Binding-site contacts:
Ligand atom O3 contacts residue PHE101 of chain 1.A at 3.0 Å (h-bond).
Ligand atom C20 contacts residue VAL99 of chain 1.A at 3.4 Å (hydrophobic).
Ligand atom C14 contacts residue PRO45 of chain 1.B at 3.4 Å (hydrophobic).
Ligand atom C11 contacts residue TYR37 of chain 1.A at 3.6 Å (hydrophobic).
Ligand atom C contacts residue THR47 of chain 1.B at 3.8 Å.
Ligand atom C12 contacts residue PRO45 of chain 1.B at 3.7 Å (hydrophobic).
Ligand atom C7 contacts residue TYR37 of chain 1.B at 3.8 Å (hydrophobic).
Ligand atom O1 contacts residue PRO45 of chain 1.B at 3.7 Å.
Ligand atom O contacts residue ILE46 of chain 1.B at 3.5 Å.
Ligand atom C1 contacts residue PHE101 of chain 1.A at 3.4 Å (hydrophobic).
Ligand atom C6 contacts residue TYR37 of chain 1.B at 3.7 Å (hydrophobic).
Ligand atom O1 contacts residue PHE101 of chain 1.A at 3.5 Å.
Ligand atom C15 contacts residue PRO45 of chain 1.B at 3.1 Å (hydrophobic).
Ligand atom C contacts residue PHE101 of chain 1.A at 3.7 Å (hydrophobic).
Ligand atom O2 contacts residue PHE101 of chain 1.A at 3.6 Å.
Ligand atom C contacts residue PRO45 of chain 1.B at 3.5 Å (hydrophobic).
Ligand atom C8 contacts residue GLN39 of chain 1.B at 3.5 Å.
Ligand atom C18 contacts residue PRO45 of chain 1.B at 3.8 Å (hydrophobic).
Ligand atom C12 contacts residue PHE101 of chain 1.A at 3.6 Å (hydrophobic).
Ligand atom O3 contacts residue VAL100 of chain 1.A at 3.6 Å.
Ligand atom C7 contacts residue TYR90 of chain 1.B at 3.7 Å (hydrophobic).
Ligand atom C14 contacts residue PHE101 of chain 1.A at 3.5 Å (hydrophobic).
Ligand atom C12 contacts residue TYR90 of chain 1.A at 3.4 Å (hydrophobic).
Ligand atom C10 contacts residue PRO45 of chain 1.B at 3.6 Å (hydrophobic).
Ligand atom C1 contacts residue PRO45 of chain 1.B at 3.7 Å (hydrophobic).
Ligand atom C3 contacts residue PRO45 of chain 1.B at 3.7 Å (hydrophobic).
Ligand atom C17 contacts residue PRO45 of chain 1.B at 3.1 Å (hydrophobic).
Ligand atom C13 contacts residue PHE101 of chain 1.A at 3.6 Å (hydrophobic).
Ligand atom O contacts residue THR47 of chain 1.B at 2.8 Å (h-bond).
Ligand atom C contacts residue ILE46 of chain 1.B at 3.8 Å (hydrophobic).
Ligand atom C9 contacts residue GLN39 of chain 1.A at 3.3 Å.
Ligand atom C16 contacts residue PRO45 of chain 1.B at 3.7 Å (hydrophobic).
Ligand atom C9 contacts residue PRO45 of chain 1.B at 3.5 Å (hydrophobic).
Ligand atom C3 contacts residue PHE101 of chain 1.A at 3.4 Å (hydrophobic).
Ligand atom C15 contacts residue PHE101 of chain 1.A at 3.8 Å (hydrophobic).
Ligand atom C11 contacts residue PHE101 of chain 1.B at 3.6 Å (hydrophobic).
Ligand atom C13 contacts residue TYR90 of chain 1.A at 3.8 Å (hydrophobic).
Ligand atom C2 contacts residue PHE101 of chain 1.A at 3.3 Å (hydrophobic).
Ligand atom C21 contacts residue PHE101 of chain 1.A at 3.7 Å (hydrophobic).
Ligand atom C8 contacts residue PRO45 of chain 1.B at 3.8 Å (hydrophobic).

The protein below binds the small molecule below.
Small molecule (SMILES): Cc1c(CN2CCOCC2)c(=O)oc2cc(O[C@H](C)c3ccccc3)ccc12

Sequence of chain 1.B:
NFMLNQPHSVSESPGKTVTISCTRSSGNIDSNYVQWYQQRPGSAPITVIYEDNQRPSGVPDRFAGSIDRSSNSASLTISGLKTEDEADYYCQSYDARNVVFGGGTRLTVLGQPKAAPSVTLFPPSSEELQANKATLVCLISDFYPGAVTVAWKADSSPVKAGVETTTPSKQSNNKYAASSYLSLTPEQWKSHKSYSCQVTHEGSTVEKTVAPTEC

Sequence of chain 1.A:
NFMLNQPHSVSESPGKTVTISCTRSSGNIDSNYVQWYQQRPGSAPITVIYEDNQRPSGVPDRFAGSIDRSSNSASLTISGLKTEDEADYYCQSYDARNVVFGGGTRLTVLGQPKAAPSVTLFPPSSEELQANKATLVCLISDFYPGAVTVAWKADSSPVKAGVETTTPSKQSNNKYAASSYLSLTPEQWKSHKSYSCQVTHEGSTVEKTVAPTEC